The protein below binds the small molecule below.
Small molecule (SMILES): Cc1cc2nc(N)n(CCCCC(=O)O)c2cc1C

Sequence of chain 1.D:
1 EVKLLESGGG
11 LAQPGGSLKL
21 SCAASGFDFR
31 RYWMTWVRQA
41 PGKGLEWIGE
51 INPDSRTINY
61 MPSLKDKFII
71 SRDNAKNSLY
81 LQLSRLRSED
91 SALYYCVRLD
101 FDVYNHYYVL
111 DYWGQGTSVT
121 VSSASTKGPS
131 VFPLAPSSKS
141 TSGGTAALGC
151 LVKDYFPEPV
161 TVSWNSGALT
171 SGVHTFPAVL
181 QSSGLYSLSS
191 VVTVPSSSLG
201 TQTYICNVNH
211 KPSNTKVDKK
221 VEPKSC

Sequence of chain 1.C:
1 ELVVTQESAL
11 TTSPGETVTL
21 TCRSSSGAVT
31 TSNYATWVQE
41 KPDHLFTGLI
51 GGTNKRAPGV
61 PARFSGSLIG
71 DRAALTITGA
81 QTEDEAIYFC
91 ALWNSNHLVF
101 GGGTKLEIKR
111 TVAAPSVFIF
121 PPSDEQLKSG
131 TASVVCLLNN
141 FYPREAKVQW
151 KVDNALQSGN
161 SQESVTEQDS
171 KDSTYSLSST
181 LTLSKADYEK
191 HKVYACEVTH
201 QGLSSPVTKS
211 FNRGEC

Binding-site contacts:
Ligand atom C10 contacts residue THR36 of chain 1.C at 4.0 Å.
Ligand atom C16 contacts residue TYR108 of chain 1.D at 4.0 Å (hydrophobic).
Ligand atom C7 contacts residue TYR108 of chain 1.D at 3.6 Å (hydrophobic).
Ligand atom N12 contacts residue PHE101 of chain 1.D at 3.7 Å.
Ligand atom C4 contacts residue LEU99 of chain 1.D at 3.6 Å (hydrophobic).
Ligand atom C9 contacts residue GLU50 of chain 1.D at 3.5 Å.
Ligand atom N3 contacts residue TRP93 of chain 1.C at 3.6 Å.
Ligand atom C13 contacts residue TRP93 of chain 1.C at 3.4 Å (hydrophobic).
Ligand atom C17 contacts residue TYR34 of chain 1.C at 4.1 Å (hydrophobic).
Ligand atom C8 contacts residue TYR108 of chain 1.D at 4.1 Å (hydrophobic).
Ligand atom C7 contacts residue TRP93 of chain 1.C at 3.8 Å (hydrophobic).
Ligand atom C11 contacts residue LEU98 of chain 1.C at 4.0 Å (hydrophobic).
Ligand atom O19 contacts residue TYR34 of chain 1.C at 3.4 Å (h-bond).
Ligand atom C6 contacts residue TYR108 of chain 1.D at 3.5 Å (hydrophobic).
Ligand atom C2 contacts residue TRP93 of chain 1.C at 3.5 Å (hydrophobic).
Ligand atom C2 contacts residue GLU50 of chain 1.D at 3.4 Å.
Ligand atom N12 contacts residue TRP33 of chain 1.D at 4.0 Å.
Ligand atom C9 contacts residue TRP93 of chain 1.C at 3.7 Å (hydrophobic).
Ligand atom C10 contacts residue LEU98 of chain 1.C at 3.4 Å (hydrophobic).
Ligand atom C10 contacts residue LEU110 of chain 1.D at 4.0 Å (hydrophobic).
Ligand atom C11 contacts residue TYR108 of chain 1.D at 3.6 Å (hydrophobic).
Ligand atom C5 contacts residue LEU99 of chain 1.D at 4.1 Å (hydrophobic).
Ligand atom N12 contacts residue GLU50 of chain 1.D at 2.7 Å (salt-bridge).
Ligand atom C11 contacts residue THR36 of chain 1.C at 4.0 Å.
Ligand atom C6 contacts residue LEU98 of chain 1.C at 3.9 Å (hydrophobic).
Ligand atom C2 contacts residue PHE101 of chain 1.D at 4.0 Å (hydrophobic).
Ligand atom C9 contacts residue LEU99 of chain 1.D at 3.9 Å (hydrophobic).
Ligand atom C15 contacts residue TYR34 of chain 1.C at 3.6 Å (hydrophobic).
Ligand atom N1 contacts residue TRP93 of chain 1.C at 3.5 Å.
Ligand atom C5 contacts residue TYR108 of chain 1.D at 4.0 Å (hydrophobic).
Ligand atom N12 contacts residue TRP93 of chain 1.C at 3.6 Å.
Ligand atom C14 contacts residue TYR108 of chain 1.D at 3.7 Å (hydrophobic).
Ligand atom C8 contacts residue TRP93 of chain 1.C at 3.4 Å (hydrophobic).
Ligand atom C4 contacts residue GLU50 of chain 1.D at 3.9 Å.
Ligand atom C11 contacts residue TYR34 of chain 1.C at 3.2 Å (hydrophobic).
Ligand atom C5 contacts residue LEU98 of chain 1.C at 3.8 Å (hydrophobic).
Ligand atom C15 contacts residue TYR108 of chain 1.D at 3.5 Å (hydrophobic).
Ligand atom N3 contacts residue LEU99 of chain 1.D at 3.6 Å.
Ligand atom C10 contacts residue TYR108 of chain 1.D at 4.0 Å (hydrophobic).
Ligand atom N3 contacts residue GLU50 of chain 1.D at 2.6 Å (salt-bridge).